Sequence of chain 1.A:
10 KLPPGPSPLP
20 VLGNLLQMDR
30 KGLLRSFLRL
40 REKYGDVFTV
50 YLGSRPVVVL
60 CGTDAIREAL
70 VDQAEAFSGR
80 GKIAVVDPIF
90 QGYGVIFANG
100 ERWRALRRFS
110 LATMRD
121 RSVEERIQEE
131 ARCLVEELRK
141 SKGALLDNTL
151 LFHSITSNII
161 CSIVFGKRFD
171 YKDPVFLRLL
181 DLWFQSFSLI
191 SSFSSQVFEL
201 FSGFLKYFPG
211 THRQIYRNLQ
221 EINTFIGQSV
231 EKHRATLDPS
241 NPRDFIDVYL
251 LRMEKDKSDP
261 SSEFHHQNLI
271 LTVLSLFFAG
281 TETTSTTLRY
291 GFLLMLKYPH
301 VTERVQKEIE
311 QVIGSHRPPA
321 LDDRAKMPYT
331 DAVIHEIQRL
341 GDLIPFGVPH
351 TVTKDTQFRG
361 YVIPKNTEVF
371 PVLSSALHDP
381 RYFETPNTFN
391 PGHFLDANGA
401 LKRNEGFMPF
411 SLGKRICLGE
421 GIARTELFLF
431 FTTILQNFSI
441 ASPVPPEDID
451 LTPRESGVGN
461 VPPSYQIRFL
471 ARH

The small molecule below binds the protein below.
Small molecule (SMILES): OC[C@H]1O[C@H](O[C@H]2[C@H](O)[C@@H](O)[C@H](OCCCCCC3CCCCC3)O[C@@H]2CO)[C@H](O)[C@@H](O)[C@@H]1O

Binding-site contacts:
Ligand atom C7 contacts residue PHE193 of chain 1.A at 4.0 Å (hydrophobic).
Ligand atom C11 contacts residue GLY31 of chain 1.A at 4.3 Å.
Ligand atom C9 contacts residue LEU200 of chain 1.A at 4.3 Å (hydrophobic).
Ligand atom C9 contacts residue GLN196 of chain 1.A at 4.0 Å.
Ligand atom C11 contacts residue ASP28 of chain 1.A at 3.2 Å.
Ligand atom C9 contacts residue LEU32 of chain 1.A at 4.2 Å (hydrophobic).
Ligand atom C7 contacts residue VAL197 of chain 1.A at 3.7 Å (hydrophobic).
Ligand atom C10 contacts residue LEU32 of chain 1.A at 3.8 Å (hydrophobic).
Ligand atom C1 contacts residue ARG29 of chain 1.A at 4.0 Å.
Ligand atom C8 contacts residue VAL197 of chain 1.A at 3.6 Å (hydrophobic).
Ligand atom C10 contacts residue GLY31 of chain 1.A at 3.3 Å.
Ligand atom C8 contacts residue LEU200 of chain 1.A at 4.2 Å (hydrophobic).
Ligand atom C10 contacts residue ASP28 of chain 1.A at 3.6 Å.
Ligand atom C3 contacts residue ARG29 of chain 1.A at 4.1 Å.
Ligand atom C11 contacts residue SER35 of chain 1.A at 3.9 Å.
Ligand atom C16 contacts residue LEU25 of chain 1.A at 4.3 Å (hydrophobic).
Ligand atom C6 contacts residue ASP28 of chain 1.A at 4.0 Å.
Ligand atom O21 contacts residue LEU25 of chain 1.A at 3.6 Å.
Ligand atom C4 contacts residue MET27 of chain 1.A at 4.4 Å (hydrophobic).
Ligand atom C11 contacts residue MET27 of chain 1.A at 3.7 Å (hydrophobic).
Ligand atom C1 contacts residue MET27 of chain 1.A at 3.7 Å (hydrophobic).
Ligand atom C2 contacts residue MET27 of chain 1.A at 4.2 Å (hydrophobic).
Ligand atom C5 contacts residue ARG29 of chain 1.A at 3.9 Å.
Ligand atom O12 contacts residue LEU25 of chain 1.A at 4.3 Å.
Ligand atom C8 contacts residue GLN196 of chain 1.A at 4.2 Å.
Ligand atom C3 contacts residue LEU24 of chain 1.A at 3.8 Å (hydrophobic).
Ligand atom C18 contacts residue LEU25 of chain 1.A at 4.1 Å (hydrophobic).
Ligand atom C6 contacts residue MET27 of chain 1.A at 4.1 Å (hydrophobic).
Ligand atom C4 contacts residue LEU24 of chain 1.A at 3.9 Å (hydrophobic).
Ligand atom O12 contacts residue MET27 of chain 1.A at 3.4 Å (h-bond).
Ligand atom C5 contacts residue MET27 of chain 1.A at 4.4 Å (hydrophobic).
Ligand atom C13 contacts residue MET27 of chain 1.A at 4.3 Å (hydrophobic).
Ligand atom C3 contacts residue ASP28 of chain 1.A at 4.1 Å.
Ligand atom O14 contacts residue MET27 of chain 1.A at 4.1 Å.
Ligand atom C9 contacts residue GLY31 of chain 1.A at 4.3 Å.
Ligand atom O14 contacts residue LEU25 of chain 1.A at 4.2 Å.
Ligand atom C3 contacts residue MET27 of chain 1.A at 3.7 Å (hydrophobic).
Ligand atom C10 contacts residue SER35 of chain 1.A at 4.2 Å.
Ligand atom O22 contacts residue LEU25 of chain 1.A at 3.9 Å.
Ligand atom C5 contacts residue ASP28 of chain 1.A at 3.6 Å.